This protein binds this small molecule.
Small molecule (SMILES): C[C@H](O)CP(=O)(O)O

Sequence of chain 1.B:
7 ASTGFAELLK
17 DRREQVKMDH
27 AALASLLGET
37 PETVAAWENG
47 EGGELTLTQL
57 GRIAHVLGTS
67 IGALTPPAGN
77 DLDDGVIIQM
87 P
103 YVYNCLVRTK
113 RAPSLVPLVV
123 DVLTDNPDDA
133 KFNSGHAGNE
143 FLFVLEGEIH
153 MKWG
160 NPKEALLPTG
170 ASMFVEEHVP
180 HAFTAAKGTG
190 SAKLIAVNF

Sequence of chain 1.A:
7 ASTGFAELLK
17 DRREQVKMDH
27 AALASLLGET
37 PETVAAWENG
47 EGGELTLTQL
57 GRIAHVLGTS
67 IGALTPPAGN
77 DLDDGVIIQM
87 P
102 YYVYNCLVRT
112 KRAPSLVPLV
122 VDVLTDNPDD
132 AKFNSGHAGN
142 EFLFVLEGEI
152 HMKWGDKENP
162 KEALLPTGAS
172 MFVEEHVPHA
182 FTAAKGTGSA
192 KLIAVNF

Binding-site contacts:
Ligand atom O14 contacts residue HIS138 of chain 1.A at 2.9 Å (h-bond).
Ligand atom O13 contacts residue HIS138 of chain 1.A at 3.7 Å.
Ligand atom O6 contacts residue LYS133 of chain 1.A at 3.9 Å.
Ligand atom O6 contacts residue ASN135 of chain 1.A at 3.2 Å (h-bond).
Ligand atom O14 contacts residue FE21 of chain 1.C at 2.1 Å.
Ligand atom P1 contacts residue HIS138 of chain 1.A at 4.0 Å.
Ligand atom O13 contacts residue FE21 of chain 1.C at 4.3 Å.
Ligand atom O14 contacts residue GLU142 of chain 1.A at 4.3 Å.
Ligand atom O13 contacts residue ASN135 of chain 1.A at 4.0 Å.
Ligand atom C1 contacts residue LYS23 of chain 1.B at 4.1 Å.
Ligand atom P1 contacts residue ASN135 of chain 1.A at 3.5 Å.
Ligand atom O14 contacts residue HIS180 of chain 1.A at 3.2 Å (h-bond).
Ligand atom C2 contacts residue ASN135 of chain 1.A at 3.4 Å.
Ligand atom C3 contacts residue TYR105 of chain 1.A at 4.4 Å (hydrophobic).
Ligand atom O15 contacts residue LYS23 of chain 1.B at 4.0 Å.
Ligand atom C1 contacts residue ASN135 of chain 1.A at 4.0 Å.
Ligand atom P1 contacts residue LYS23 of chain 1.B at 3.8 Å.
Ligand atom O13 contacts residue LYS23 of chain 1.B at 2.7 Å (salt-bridge).
Ligand atom C1 contacts residue TYR105 of chain 1.A at 3.5 Å (hydrophobic).
Ligand atom P1 contacts residue FE21 of chain 1.C at 3.6 Å.
Ligand atom O14 contacts residue ASN135 of chain 1.A at 2.8 Å (h-bond).
Ligand atom C3 contacts residue ASN135 of chain 1.A at 3.0 Å.
Ligand atom O15 contacts residue FE21 of chain 1.C at 3.9 Å.
Ligand atom O15 contacts residue TYR105 of chain 1.A at 4.0 Å.